A protein and the small-molecule ligand that binds it are described below.
Small molecule (SMILES): Nc1ncnc2c1ncn2[C@@H]1O[C@H](COP(=O)(O)OP(=O)(O)OP(O)(O)=S)[C@@H](O)[C@H]1O

Sequence of chain 1.C:
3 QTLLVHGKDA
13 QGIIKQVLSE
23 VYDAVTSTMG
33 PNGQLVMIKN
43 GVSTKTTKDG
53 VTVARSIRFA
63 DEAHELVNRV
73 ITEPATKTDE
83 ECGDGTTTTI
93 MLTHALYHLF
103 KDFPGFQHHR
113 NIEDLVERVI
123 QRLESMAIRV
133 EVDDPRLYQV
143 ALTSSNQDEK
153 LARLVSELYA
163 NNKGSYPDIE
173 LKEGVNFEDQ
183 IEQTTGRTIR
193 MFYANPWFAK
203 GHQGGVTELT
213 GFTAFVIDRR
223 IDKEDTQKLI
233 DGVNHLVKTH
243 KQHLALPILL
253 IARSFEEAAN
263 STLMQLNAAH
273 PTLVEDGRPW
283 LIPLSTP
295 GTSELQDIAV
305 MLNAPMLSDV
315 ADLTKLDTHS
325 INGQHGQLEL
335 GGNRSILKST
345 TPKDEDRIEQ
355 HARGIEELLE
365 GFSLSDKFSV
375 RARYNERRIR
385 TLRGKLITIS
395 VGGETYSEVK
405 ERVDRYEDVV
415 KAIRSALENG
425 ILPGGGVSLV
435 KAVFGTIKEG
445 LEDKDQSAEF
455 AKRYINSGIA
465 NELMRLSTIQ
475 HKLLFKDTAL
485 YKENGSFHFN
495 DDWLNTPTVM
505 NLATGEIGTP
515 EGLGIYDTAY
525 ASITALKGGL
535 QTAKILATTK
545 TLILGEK

Binding-site contacts:
Ligand atom O1B contacts residue ASP86 of chain 1.C at 3.0 Å (salt-bridge).
Ligand atom C2 contacts residue MET504 of chain 1.C at 3.6 Å (hydrophobic).
Ligand atom N1 contacts residue ILE519 of chain 1.C at 3.7 Å.
Ligand atom O3B contacts residue THR88 of chain 1.C at 3.7 Å.
Ligand atom O2G contacts residue ASP51 of chain 1.C at 3.2 Å (salt-bridge).
Ligand atom O2B contacts residue THR88 of chain 1.C at 2.9 Å (h-bond).
Ligand atom PG contacts residue THR88 of chain 1.C at 3.7 Å.
Ligand atom N1 contacts residue LEU506 of chain 1.C at 3.2 Å (h-bond).
Ligand atom PG contacts residue MG1 of chain 1.U at 3.4 Å.
Ligand atom S1G contacts residue ASP86 of chain 1.C at 3.0 Å (salt-bridge).
Ligand atom C6 contacts residue ASN505 of chain 1.C at 3.5 Å.
Ligand atom O2B contacts residue THR90 of chain 1.C at 3.2 Å (h-bond).
Ligand atom O2B contacts residue GLY87 of chain 1.C at 3.4 Å.
Ligand atom O3B contacts residue THR89 of chain 1.C at 3.5 Å (h-bond).
Ligand atom S1G contacts residue ASP51 of chain 1.C at 3.6 Å.
Ligand atom O3G contacts residue GLY87 of chain 1.C at 2.7 Å (h-bond).
Ligand atom O1B contacts residue GLY87 of chain 1.C at 3.5 Å (h-bond).
Ligand atom O2' contacts residue GLY429 of chain 1.C at 2.8 Å (h-bond).
Ligand atom N1 contacts residue ASN505 of chain 1.C at 3.3 Å (h-bond).
Ligand atom O2G contacts residue THR88 of chain 1.C at 3.1 Å (h-bond).
Ligand atom O2G contacts residue VAL53 of chain 1.C at 3.3 Å (h-bond).
Ligand atom O3' contacts residue ASP521 of chain 1.C at 2.9 Å (salt-bridge).
Ligand atom N6 contacts residue ASN505 of chain 1.C at 3.0 Å (h-bond).
Ligand atom C3' contacts residue ASP521 of chain 1.C at 3.3 Å.
Ligand atom PA contacts residue K1 of chain 1.V at 3.1 Å.
Ligand atom S1G contacts residue MG1 of chain 1.U at 1.6 Å.
Ligand atom O3' contacts residue GLN474 of chain 1.C at 3.2 Å (h-bond).
Ligand atom O2A contacts residue MET31 of chain 1.C at 3.5 Å.
Ligand atom O2A contacts residue GLY32 of chain 1.C at 2.8 Å (h-bond).
Ligand atom O3G contacts residue ASP81 of chain 1.C at 3.4 Å (salt-bridge).
Ligand atom O2' contacts residue ASP521 of chain 1.C at 3.3 Å (salt-bridge).
Ligand atom O2' contacts residue GLY430 of chain 1.C at 3.7 Å.
Ligand atom O2A contacts residue K1 of chain 1.V at 2.9 Å.
Ligand atom O3G contacts residue ASP86 of chain 1.C at 3.4 Å.
Ligand atom O3G contacts residue THR88 of chain 1.C at 3.6 Å (h-bond).
Ligand atom O1A contacts residue K1 of chain 1.V at 2.6 Å.
Ligand atom O2G contacts residue GLY52 of chain 1.C at 3.6 Å (h-bond).
Ligand atom O3A contacts residue THR89 of chain 1.C at 3.6 Å.
Ligand atom C2' contacts residue ASP521 of chain 1.C at 3.4 Å.
Ligand atom O2B contacts residue THR89 of chain 1.C at 2.9 Å (h-bond).